This small molecule binds to this protein.
Small molecule (SMILES): CC(=O)N1CCN(S(=O)(=O)c2ccc(C)cc2C)CC1

Sequence of chain 1.A:
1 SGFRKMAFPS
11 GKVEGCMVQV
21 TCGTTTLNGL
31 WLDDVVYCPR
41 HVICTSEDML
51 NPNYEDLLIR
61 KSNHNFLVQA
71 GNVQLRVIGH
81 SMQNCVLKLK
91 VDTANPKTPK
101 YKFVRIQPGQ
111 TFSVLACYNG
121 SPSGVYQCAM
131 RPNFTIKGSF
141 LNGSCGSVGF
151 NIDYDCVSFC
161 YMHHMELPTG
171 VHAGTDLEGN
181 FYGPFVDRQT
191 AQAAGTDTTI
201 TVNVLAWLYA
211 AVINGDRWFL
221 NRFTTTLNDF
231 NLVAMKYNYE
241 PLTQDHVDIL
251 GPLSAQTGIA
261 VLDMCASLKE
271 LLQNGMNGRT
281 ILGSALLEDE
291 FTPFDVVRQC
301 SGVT

Binding-site contacts:
Ligand atom O contacts residue THR26 of chain 1.A at 4.2 Å.
Ligand atom C13 contacts residue CYS145 of chain 1.A at 1.8 Å (hydrophobic).
Ligand atom C11 contacts residue GLY143 of chain 1.A at 3.9 Å.
Ligand atom C11 contacts residue THR26 of chain 1.A at 3.6 Å.
Ligand atom O1 contacts residue THR25 of chain 1.A at 4.3 Å.
Ligand atom C10 contacts residue THR26 of chain 1.A at 3.4 Å.
Ligand atom C13 contacts residue HIS41 of chain 1.A at 3.2 Å.
Ligand atom C10 contacts residue GLY143 of chain 1.A at 3.7 Å.
Ligand atom C3 contacts residue ASN142 of chain 1.A at 4.4 Å.
Ligand atom O contacts residue THR24 of chain 1.A at 4.0 Å.
Ligand atom C11 contacts residue THR25 of chain 1.A at 4.3 Å.
Ligand atom C7 contacts residue ASN142 of chain 1.A at 4.1 Å.
Ligand atom S contacts residue THR25 of chain 1.A at 4.2 Å.
Ligand atom C2 contacts residue ASN142 of chain 1.A at 3.5 Å.
Ligand atom N1 contacts residue HIS41 of chain 1.A at 4.1 Å.
Ligand atom C12 contacts residue HIS41 of chain 1.A at 4.0 Å.
Ligand atom O2 contacts residue CYS145 of chain 1.A at 2.9 Å (h-bond).
Ligand atom N1 contacts residue GLY143 of chain 1.A at 4.0 Å.
Ligand atom C13 contacts residue HIS164 of chain 1.A at 3.7 Å.
Ligand atom O2 contacts residue SER144 of chain 1.A at 3.3 Å (h-bond).
Ligand atom O2 contacts residue GLY143 of chain 1.A at 2.9 Å (h-bond).
Ligand atom N contacts residue THR25 of chain 1.A at 3.8 Å.
Ligand atom C12 contacts residue GLY143 of chain 1.A at 3.8 Å.
Ligand atom C13 contacts residue DMS1 of chain 1.F at 3.7 Å.
Ligand atom C10 contacts residue THR25 of chain 1.A at 4.3 Å.
Ligand atom C10 contacts residue LEU27 of chain 1.A at 4.0 Å (hydrophobic).
Ligand atom N1 contacts residue CYS145 of chain 1.A at 3.9 Å.
Ligand atom C12 contacts residue CYS145 of chain 1.A at 2.8 Å (hydrophobic).
Ligand atom C1 contacts residue ASN142 of chain 1.A at 3.4 Å.
Ligand atom O2 contacts residue ASN142 of chain 1.A at 3.9 Å.
Ligand atom C12 contacts residue DMS1 of chain 1.F at 4.0 Å.
Ligand atom C contacts residue ASN142 of chain 1.A at 3.2 Å.
Ligand atom O2 contacts residue DMS1 of chain 1.F at 3.5 Å.
Ligand atom C9 contacts residue HIS41 of chain 1.A at 3.8 Å.
Ligand atom O2 contacts residue LEU141 of chain 1.A at 4.2 Å.
Ligand atom O contacts residue THR25 of chain 1.A at 3.6 Å.